Sequence of chain 19.D:
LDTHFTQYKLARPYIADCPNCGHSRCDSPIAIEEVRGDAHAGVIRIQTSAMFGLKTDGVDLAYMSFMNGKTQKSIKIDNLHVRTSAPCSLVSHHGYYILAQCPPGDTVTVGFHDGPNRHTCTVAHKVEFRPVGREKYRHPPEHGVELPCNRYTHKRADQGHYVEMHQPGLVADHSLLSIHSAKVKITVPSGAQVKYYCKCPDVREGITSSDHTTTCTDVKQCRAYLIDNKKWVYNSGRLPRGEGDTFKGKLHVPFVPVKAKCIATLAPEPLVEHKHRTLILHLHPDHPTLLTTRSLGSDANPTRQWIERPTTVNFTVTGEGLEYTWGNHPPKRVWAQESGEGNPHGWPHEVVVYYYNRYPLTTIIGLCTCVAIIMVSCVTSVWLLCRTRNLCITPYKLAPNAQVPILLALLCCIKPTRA

Sequence of chain 19.F:
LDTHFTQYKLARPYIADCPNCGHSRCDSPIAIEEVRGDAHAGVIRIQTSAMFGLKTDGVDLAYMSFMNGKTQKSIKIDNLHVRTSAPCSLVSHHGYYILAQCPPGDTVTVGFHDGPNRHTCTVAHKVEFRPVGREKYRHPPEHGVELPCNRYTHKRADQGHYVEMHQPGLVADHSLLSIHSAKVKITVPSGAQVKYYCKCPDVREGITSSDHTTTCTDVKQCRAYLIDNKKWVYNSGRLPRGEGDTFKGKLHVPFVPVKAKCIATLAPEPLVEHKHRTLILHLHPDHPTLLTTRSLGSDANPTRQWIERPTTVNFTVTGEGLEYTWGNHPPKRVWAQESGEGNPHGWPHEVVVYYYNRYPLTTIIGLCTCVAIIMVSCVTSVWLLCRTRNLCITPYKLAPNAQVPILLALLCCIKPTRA

Sequence of chain 19.H:
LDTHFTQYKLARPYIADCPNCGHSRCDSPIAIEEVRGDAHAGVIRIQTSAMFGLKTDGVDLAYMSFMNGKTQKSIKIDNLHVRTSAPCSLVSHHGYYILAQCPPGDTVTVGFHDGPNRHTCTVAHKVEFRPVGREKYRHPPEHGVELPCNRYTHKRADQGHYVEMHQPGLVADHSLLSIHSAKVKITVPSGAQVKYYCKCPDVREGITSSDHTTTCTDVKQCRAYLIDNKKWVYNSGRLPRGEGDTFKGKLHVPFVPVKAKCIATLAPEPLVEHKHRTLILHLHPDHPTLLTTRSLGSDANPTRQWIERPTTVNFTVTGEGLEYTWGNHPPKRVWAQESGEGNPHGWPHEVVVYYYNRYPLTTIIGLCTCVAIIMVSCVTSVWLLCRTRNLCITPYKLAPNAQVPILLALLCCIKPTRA

The protein below binds the small molecule below.
Small molecule (SMILES): O=C(O)[C@@H]1O[C@H](O[C@H]2[C@@H](OS(=O)(=O)O)O[C@@H](O)[C@H](NS(=O)(=O)O)[C@H]2O)[C@@H](OS(=O)(=O)O)[C@H](O)[C@@H]1O

Binding-site contacts:
Ligand atom OBF contacts residue HIS114 of chain 19.F at 3.9 Å.
Ligand atom OAH contacts residue HIS82 of chain 19.D at 3.1 Å (h-bond).
Ligand atom SAG contacts residue ASN80 of chain 19.D at 4.3 Å.
Ligand atom O4 contacts residue ASN80 of chain 19.D at 3.1 Å (h-bond).
Ligand atom C2 contacts residue HIS82 of chain 19.D at 4.2 Å.
Ligand atom O1 contacts residue HIS114 of chain 19.H at 2.8 Å (h-bond).
Ligand atom SBG contacts residue HIS114 of chain 19.F at 3.5 Å (h-bond).
Ligand atom O4 contacts residue HIS114 of chain 19.D at 3.6 Å.
Ligand atom OBC contacts residue HIS82 of chain 19.F at 3.2 Å (h-bond).
Ligand atom C4 contacts residue ASN80 of chain 19.D at 4.0 Å.
Ligand atom C6 contacts residue ASN80 of chain 19.D at 3.8 Å.
Ligand atom SBB contacts residue HIS114 of chain 19.D at 4.2 Å.
Ligand atom N2 contacts residue HIS114 of chain 19.H at 4.1 Å.
Ligand atom OAH contacts residue ASN80 of chain 19.D at 3.2 Å (h-bond).
Ligand atom O6B contacts residue ASN80 of chain 19.D at 3.0 Å (h-bond).
Ligand atom OAB contacts residue HIS114 of chain 19.H at 3.3 Å.
Ligand atom OBF contacts residue HIS82 of chain 19.F at 3.9 Å.
Ligand atom OBC contacts residue HIS114 of chain 19.D at 4.1 Å.
Ligand atom OBI contacts residue HIS82 of chain 19.F at 2.9 Å.
Ligand atom SBG contacts residue HIS82 of chain 19.F at 4.0 Å.
Ligand atom SAG contacts residue HIS82 of chain 19.D at 3.7 Å.
Ligand atom OAF contacts residue HIS82 of chain 19.D at 3.2 Å (h-bond).
Ligand atom OBI contacts residue HIS114 of chain 19.F at 3.0 Å (h-bond).
Ligand atom O2 contacts residue HIS82 of chain 19.F at 4.0 Å.
Ligand atom OBE contacts residue HIS82 of chain 19.F at 2.9 Å (h-bond).
Ligand atom O5 contacts residue HIS82 of chain 19.H at 3.2 Å (h-bond).
Ligand atom OAF contacts residue HIS114 of chain 19.H at 4.1 Å.
Ligand atom SAG contacts residue HIS114 of chain 19.H at 4.1 Å.
Ligand atom OBA contacts residue HIS114 of chain 19.D at 3.0 Å (h-bond).
Ligand atom OBA contacts residue HIS82 of chain 19.D at 4.3 Å.
Ligand atom O3 contacts residue HIS82 of chain 19.D at 3.9 Å.
Ligand atom O3 contacts residue HIS114 of chain 19.D at 3.3 Å (h-bond).
Ligand atom OBH contacts residue HIS114 of chain 19.F at 3.1 Å (h-bond).
Ligand atom SBB contacts residue HIS82 of chain 19.F at 3.5 Å (h-bond).
Ligand atom C3 contacts residue HIS82 of chain 19.D at 4.3 Å.
Ligand atom C1 contacts residue HIS114 of chain 19.H at 3.5 Å.
Ligand atom OAB contacts residue ARG119 of chain 19.H at 3.5 Å.
Ligand atom C5 contacts residue HIS82 of chain 19.H at 4.0 Å.
Ligand atom C1 contacts residue HIS82 of chain 19.H at 3.7 Å.
Ligand atom O1 contacts residue HIS82 of chain 19.H at 3.6 Å.